Binding-site contacts:
Ligand atom NA4 contacts residue TYR100 of chain 1.A at 3.5 Å (h-bond).
Ligand atom NA2 contacts residue GLU27 of chain 1.A at 2.5 Å (salt-bridge).
Ligand atom C contacts residue ARG52 of chain 1.A at 3.8 Å.
Ligand atom C16 contacts residue PHE31 of chain 1.A at 3.7 Å (hydrophobic).
Ligand atom C8A contacts residue GLU27 of chain 1.A at 3.6 Å.
Ligand atom N3 contacts residue PHE31 of chain 1.A at 3.7 Å.
Ligand atom C4A contacts residue PHE31 of chain 1.A at 3.7 Å (hydrophobic).
Ligand atom CM contacts residue SER49 of chain 1.A at 3.7 Å.
Ligand atom O2 contacts residue LYS32 of chain 1.A at 3.5 Å.
Ligand atom O1 contacts residue LYS32 of chain 1.A at 3.6 Å.
Ligand atom C13 contacts residue ILE50 of chain 1.A at 3.9 Å (hydrophobic).
Ligand atom N8 contacts residue GLU27 of chain 1.A at 3.5 Å (salt-bridge).
Ligand atom N1 contacts residue GLU27 of chain 1.A at 2.6 Å (salt-bridge).
Ligand atom C4 contacts residue ILE5 of chain 1.A at 3.6 Å (hydrophobic).
Ligand atom N3 contacts residue ILE5 of chain 1.A at 3.6 Å (h-bond).
Ligand atom NA2 contacts residue THR113 of chain 1.A at 3.7 Å.
Ligand atom NA4 contacts residue ILE5 of chain 1.A at 2.8 Å (h-bond).
Ligand atom N10 contacts residue ILE50 of chain 1.A at 3.6 Å.
Ligand atom C14 contacts residue ILE50 of chain 1.A at 3.6 Å (hydrophobic).
Ligand atom NA4 contacts residue ILE94 of chain 1.A at 3.0 Å (h-bond).
Ligand atom C16 contacts residue LEU28 of chain 1.A at 3.9 Å (hydrophobic).
Ligand atom O2 contacts residue ARG57 of chain 1.A at 2.7 Å (salt-bridge).
Ligand atom NA4 contacts residue PHE31 of chain 1.A at 3.8 Å.
Ligand atom C4 contacts residue PHE31 of chain 1.A at 3.6 Å (hydrophobic).
Ligand atom C8A contacts residue PHE31 of chain 1.A at 3.9 Å (hydrophobic).
Ligand atom CA contacts residue ARG52 of chain 1.A at 3.8 Å.
Ligand atom NA2 contacts residue ALA6 of chain 1.A at 3.7 Å.
Ligand atom N3 contacts residue ALA6 of chain 1.A at 3.5 Å.
Ligand atom N3 contacts residue ALA7 of chain 1.A at 3.8 Å.
Ligand atom O contacts residue ARG52 of chain 1.A at 2.9 Å (salt-bridge).
Ligand atom N1 contacts residue ALA7 of chain 1.A at 3.8 Å.
Ligand atom O1 contacts residue PHE31 of chain 1.A at 3.4 Å.
Ligand atom CT contacts residue ARG57 of chain 1.A at 3.3 Å.
Ligand atom O1 contacts residue ARG57 of chain 1.A at 2.8 Å (salt-bridge).
Ligand atom C2 contacts residue PHE31 of chain 1.A at 3.8 Å (hydrophobic).
Ligand atom N8 contacts residue LEU28 of chain 1.A at 3.7 Å.
Ligand atom C2 contacts residue GLU27 of chain 1.A at 3.3 Å.
Ligand atom OE1 contacts residue ARG52 of chain 1.A at 3.5 Å (salt-bridge).
Ligand atom C2 contacts residue ALA6 of chain 1.A at 3.9 Å (hydrophobic).
Ligand atom C2 contacts residue ALA7 of chain 1.A at 3.8 Å (hydrophobic).

Sequence of chain 1.A:
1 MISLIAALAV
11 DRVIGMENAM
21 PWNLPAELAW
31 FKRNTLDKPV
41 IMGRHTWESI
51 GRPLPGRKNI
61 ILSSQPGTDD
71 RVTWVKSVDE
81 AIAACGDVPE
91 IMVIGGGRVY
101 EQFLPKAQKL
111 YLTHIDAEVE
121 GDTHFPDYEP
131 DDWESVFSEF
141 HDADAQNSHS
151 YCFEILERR

The small molecule below binds the protein below.
Small molecule (SMILES): CN(Cc1cnc2nc(N)nc(N)c2n1)c1ccc(C(=O)N[C@@H](CCC(=O)O)C(=O)O)cc1